The small molecule below binds the protein below.
Small molecule (SMILES): CC(=O)N[C@@H]1[C@@H](O)[C@H](O)[C@@H](CO)O[C@H]1O

Binding-site contacts:
Ligand atom C2 contacts residue ASN15 of chain 2.E at 2.8 Å.
Ligand atom C4 contacts residue ASN15 of chain 2.E at 4.2 Å.
Ligand atom N2 contacts residue ASN15 of chain 2.E at 3.4 Å (h-bond).
Ligand atom O5 contacts residue ASN15 of chain 2.E at 2.3 Å (h-bond).
Ligand atom C6 contacts residue ASN15 of chain 2.E at 4.5 Å.
Ligand atom C5 contacts residue ASN15 of chain 2.E at 3.4 Å.
Ligand atom C3 contacts residue ASN15 of chain 2.E at 3.8 Å.
Ligand atom C7 contacts residue ASN15 of chain 2.E at 4.4 Å.
Ligand atom C1 contacts residue ASN15 of chain 2.E at 1.4 Å.

Sequence of chain 2.E:
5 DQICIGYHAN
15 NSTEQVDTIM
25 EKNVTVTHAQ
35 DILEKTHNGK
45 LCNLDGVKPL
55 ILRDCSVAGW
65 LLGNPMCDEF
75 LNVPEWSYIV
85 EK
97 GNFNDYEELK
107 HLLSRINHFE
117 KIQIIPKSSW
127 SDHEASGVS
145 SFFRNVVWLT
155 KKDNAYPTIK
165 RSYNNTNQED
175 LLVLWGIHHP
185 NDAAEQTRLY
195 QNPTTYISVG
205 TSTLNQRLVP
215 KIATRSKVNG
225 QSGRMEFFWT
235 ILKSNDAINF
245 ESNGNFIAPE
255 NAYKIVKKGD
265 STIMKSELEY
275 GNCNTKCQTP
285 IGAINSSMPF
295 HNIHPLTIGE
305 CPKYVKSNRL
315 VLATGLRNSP